The protein below binds the small molecule below.
Small molecule (SMILES): OC[C@H]1O[C@@H](O)[C@H](O)[C@@H](O)[C@@H]1O[C@@H]1O[C@H](CO[C@H]2OC[C@@H](O)[C@H](O)[C@H]2O)[C@@H](O)[C@H](O)[C@H]1O

Binding-site contacts:
Ligand atom O1 contacts residue ARG320 of chain 1.B at 3.2 Å (salt-bridge).
Ligand atom O5 contacts residue HIS182 of chain 1.B at 3.3 Å (h-bond).
Ligand atom C2 contacts residue HIS359 of chain 1.B at 3.8 Å.
Ligand atom C3 contacts residue ARG474 of chain 1.B at 3.5 Å.
Ligand atom O6 contacts residue ARG474 of chain 1.B at 3.3 Å (salt-bridge).
Ligand atom C2 contacts residue HIS182 of chain 1.B at 3.6 Å.
Ligand atom O3 contacts residue PHE22 of chain 1.B at 3.7 Å.
Ligand atom C4 contacts residue HIS182 of chain 1.B at 3.6 Å.
Ligand atom O4 contacts residue TRP360 of chain 1.B at 3.7 Å.
Ligand atom O3 contacts residue ARG474 of chain 1.B at 3.5 Å.
Ligand atom C1 contacts residue HIS182 of chain 1.B at 3.9 Å.
Ligand atom C6 contacts residue ASP430 of chain 1.B at 3.9 Å.
Ligand atom C3 contacts residue GLY379 of chain 1.B at 3.7 Å.
Ligand atom C3 contacts residue TRP360 of chain 1.B at 3.8 Å (hydrophobic).
Ligand atom C2 contacts residue TRP360 of chain 1.B at 3.7 Å (hydrophobic).
Ligand atom O4 contacts residue ASP265 of chain 1.B at 3.9 Å.
Ligand atom C6 contacts residue ARG474 of chain 1.B at 3.8 Å.
Ligand atom O3 contacts residue ASP430 of chain 1.B at 3.9 Å.
Ligand atom O4 contacts residue HIS359 of chain 1.B at 3.4 Å (h-bond).
Ligand atom C5 contacts residue ARG474 of chain 1.B at 3.4 Å.
Ligand atom C5 contacts residue HIS182 of chain 1.B at 3.6 Å.
Ligand atom C5 contacts residue HIS359 of chain 1.B at 3.6 Å.
Ligand atom O5 contacts residue TRP360 of chain 1.B at 3.4 Å.
Ligand atom O2 contacts residue ARG318 of chain 1.B at 3.7 Å.
Ligand atom C4 contacts residue ASP430 of chain 1.B at 3.2 Å.
Ligand atom C5 contacts residue ASP430 of chain 1.B at 3.4 Å.
Ligand atom O2 contacts residue ARG320 of chain 1.B at 3.6 Å (salt-bridge).
Ligand atom C4 contacts residue TRP360 of chain 1.B at 3.8 Å (hydrophobic).
Ligand atom O4 contacts residue ASP430 of chain 1.B at 2.4 Å (salt-bridge).
Ligand atom O5 contacts residue ARG474 of chain 1.B at 3.6 Å (salt-bridge).
Ligand atom O2 contacts residue ARG474 of chain 1.B at 2.9 Å (salt-bridge).
Ligand atom O2 contacts residue GLY379 of chain 1.B at 3.4 Å (h-bond).
Ligand atom C2 contacts residue ARG474 of chain 1.B at 3.8 Å.
Ligand atom O2 contacts residue HIS359 of chain 1.B at 2.7 Å (h-bond).
Ligand atom C5 contacts residue TRP360 of chain 1.B at 3.9 Å (hydrophobic).
Ligand atom C3 contacts residue ASP430 of chain 1.B at 3.3 Å.
Ligand atom O3 contacts residue GLY379 of chain 1.B at 2.8 Å (h-bond).
Ligand atom C1 contacts residue ARG320 of chain 1.B at 3.6 Å.
Ligand atom C6 contacts residue HIS359 of chain 1.B at 3.3 Å.
Ligand atom O3 contacts residue TRP360 of chain 1.B at 3.2 Å.

Sequence of chain 1.B:
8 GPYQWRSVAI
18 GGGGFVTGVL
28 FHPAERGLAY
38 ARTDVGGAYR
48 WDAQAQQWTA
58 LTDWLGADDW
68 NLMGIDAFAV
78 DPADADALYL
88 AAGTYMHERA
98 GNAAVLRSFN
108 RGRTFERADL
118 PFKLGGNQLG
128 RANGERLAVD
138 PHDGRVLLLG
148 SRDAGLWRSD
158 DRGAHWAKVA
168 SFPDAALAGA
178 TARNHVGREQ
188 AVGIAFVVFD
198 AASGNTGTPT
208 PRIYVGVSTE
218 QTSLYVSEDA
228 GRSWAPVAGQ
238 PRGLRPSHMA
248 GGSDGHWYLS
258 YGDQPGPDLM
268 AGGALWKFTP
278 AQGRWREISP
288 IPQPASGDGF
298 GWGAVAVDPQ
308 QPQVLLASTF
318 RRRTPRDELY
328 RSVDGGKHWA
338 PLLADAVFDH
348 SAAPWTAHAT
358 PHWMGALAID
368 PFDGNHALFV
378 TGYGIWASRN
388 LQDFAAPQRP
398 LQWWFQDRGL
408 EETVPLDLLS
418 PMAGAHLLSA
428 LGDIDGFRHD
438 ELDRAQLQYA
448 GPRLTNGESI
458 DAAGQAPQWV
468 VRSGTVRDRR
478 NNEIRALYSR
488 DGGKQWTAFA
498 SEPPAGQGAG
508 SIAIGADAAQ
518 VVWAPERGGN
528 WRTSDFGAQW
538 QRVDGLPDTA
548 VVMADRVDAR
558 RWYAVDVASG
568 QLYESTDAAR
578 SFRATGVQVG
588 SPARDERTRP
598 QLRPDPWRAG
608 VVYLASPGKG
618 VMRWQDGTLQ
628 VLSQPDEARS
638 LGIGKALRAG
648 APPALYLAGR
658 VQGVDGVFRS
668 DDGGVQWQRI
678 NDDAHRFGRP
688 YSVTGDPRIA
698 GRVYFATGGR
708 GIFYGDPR